Binding-site contacts:
Ligand atom C11 contacts residue ASN55 of chain 25.A at 3.2 Å.
Ligand atom O2 contacts residue ASN231 of chain 26.A at 4.2 Å.
Ligand atom C2 contacts residue ASN231 of chain 26.A at 4.0 Å.
Ligand atom O1A contacts residue ARG232 of chain 26.A at 3.5 Å.
Ligand atom C2 contacts residue THR286 of chain 25.A at 4.2 Å.
Ligand atom O1B contacts residue ASN231 of chain 26.A at 4.3 Å.
Ligand atom C10 contacts residue ASN55 of chain 25.A at 3.8 Å.
Ligand atom C4 contacts residue ASN231 of chain 26.A at 3.5 Å.
Ligand atom C10 contacts residue SER256 of chain 26.A at 4.2 Å.
Ligand atom C11 contacts residue SER256 of chain 26.A at 4.3 Å.
Ligand atom O2 contacts residue THR286 of chain 25.A at 4.0 Å.
Ligand atom C2 contacts residue ASN284 of chain 25.A at 3.9 Å.
Ligand atom O1A contacts residue THR286 of chain 25.A at 4.2 Å.
Ligand atom O4 contacts residue VAL257 of chain 26.A at 3.1 Å.
Ligand atom C5 contacts residue ASN231 of chain 26.A at 4.5 Å.
Ligand atom O1B contacts residue ARG232 of chain 26.A at 2.5 Å (salt-bridge).
Ligand atom C1 contacts residue ASN231 of chain 26.A at 3.6 Å.
Ligand atom C1 contacts residue ASN284 of chain 25.A at 3.8 Å.
Ligand atom O1B contacts residue ASN284 of chain 25.A at 3.7 Å.
Ligand atom C11 contacts residue GLY254 of chain 26.A at 3.6 Å.
Ligand atom O10 contacts residue SER52 of chain 25.A at 4.4 Å.
Ligand atom C3 contacts residue TRP287 of chain 25.A at 4.1 Å (hydrophobic).
Ligand atom O4 contacts residue ASN231 of chain 26.A at 4.2 Å.
Ligand atom O1A contacts residue ASN284 of chain 25.A at 4.5 Å.
Ligand atom C3 contacts residue ASN231 of chain 26.A at 3.9 Å.
Ligand atom O10 contacts residue SER256 of chain 26.A at 3.5 Å (h-bond).
Ligand atom C3 contacts residue THR286 of chain 25.A at 3.5 Å.
Ligand atom O10 contacts residue ASN55 of chain 25.A at 3.4 Å (h-bond).
Ligand atom C11 contacts residue ALA253 of chain 26.A at 3.6 Å (hydrophobic).
Ligand atom C1 contacts residue ARG232 of chain 26.A at 3.6 Å.
Ligand atom O1A contacts residue ASN231 of chain 26.A at 2.7 Å (h-bond).
Ligand atom O2 contacts residue ARG232 of chain 26.A at 4.5 Å.
Ligand atom O4 contacts residue TRP287 of chain 25.A at 4.1 Å.
Ligand atom C4 contacts residue VAL257 of chain 26.A at 4.4 Å (hydrophobic).
Ligand atom O2 contacts residue TRP287 of chain 25.A at 4.5 Å.
Ligand atom O2 contacts residue ASN284 of chain 25.A at 3.0 Å (h-bond).

Sequence of chain 25.A:
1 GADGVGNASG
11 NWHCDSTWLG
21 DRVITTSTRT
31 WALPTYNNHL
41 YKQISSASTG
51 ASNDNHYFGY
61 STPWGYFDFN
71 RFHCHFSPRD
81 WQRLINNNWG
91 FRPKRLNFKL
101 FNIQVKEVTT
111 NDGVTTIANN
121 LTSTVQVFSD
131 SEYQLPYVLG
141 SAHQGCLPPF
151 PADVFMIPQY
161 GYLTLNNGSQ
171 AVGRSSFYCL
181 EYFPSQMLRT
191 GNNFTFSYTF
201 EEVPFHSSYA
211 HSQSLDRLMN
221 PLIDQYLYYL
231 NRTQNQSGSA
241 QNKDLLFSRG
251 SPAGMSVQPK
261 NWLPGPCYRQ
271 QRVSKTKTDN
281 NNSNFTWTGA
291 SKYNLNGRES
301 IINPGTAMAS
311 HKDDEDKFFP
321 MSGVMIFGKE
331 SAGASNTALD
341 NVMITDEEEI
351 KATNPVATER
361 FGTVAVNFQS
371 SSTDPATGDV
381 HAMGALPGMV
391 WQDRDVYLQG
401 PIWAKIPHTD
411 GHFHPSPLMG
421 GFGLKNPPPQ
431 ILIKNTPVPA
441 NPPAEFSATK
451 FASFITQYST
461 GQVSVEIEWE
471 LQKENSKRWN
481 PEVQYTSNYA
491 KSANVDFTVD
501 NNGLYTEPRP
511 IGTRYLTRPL

Sequence of chain 26.A:
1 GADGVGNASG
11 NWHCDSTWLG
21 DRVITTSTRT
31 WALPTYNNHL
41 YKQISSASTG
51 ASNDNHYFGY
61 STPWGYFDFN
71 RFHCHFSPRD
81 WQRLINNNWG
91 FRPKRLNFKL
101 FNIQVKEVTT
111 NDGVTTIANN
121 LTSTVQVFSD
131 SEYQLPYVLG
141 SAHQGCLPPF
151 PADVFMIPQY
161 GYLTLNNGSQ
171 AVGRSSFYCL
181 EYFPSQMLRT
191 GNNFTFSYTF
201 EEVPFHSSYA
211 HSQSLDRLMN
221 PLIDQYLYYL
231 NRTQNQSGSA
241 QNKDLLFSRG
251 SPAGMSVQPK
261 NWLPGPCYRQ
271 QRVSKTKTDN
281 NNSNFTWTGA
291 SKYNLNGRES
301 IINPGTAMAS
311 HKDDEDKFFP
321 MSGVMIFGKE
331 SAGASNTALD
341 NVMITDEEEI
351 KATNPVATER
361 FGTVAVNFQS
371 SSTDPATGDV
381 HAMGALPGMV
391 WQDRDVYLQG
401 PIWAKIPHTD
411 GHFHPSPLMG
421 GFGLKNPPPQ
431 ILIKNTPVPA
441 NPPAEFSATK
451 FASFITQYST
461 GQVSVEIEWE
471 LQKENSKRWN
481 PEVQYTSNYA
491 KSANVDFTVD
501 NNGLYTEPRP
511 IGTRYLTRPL

The small molecule below binds the protein below.
Small molecule (SMILES): CC(=O)N[C@H]1[C@H]([C@H](O)[C@H](O)CO)O[C@@](O)(C(=O)O)C[C@@H]1O